Binding-site contacts:
Ligand atom CAH contacts residue GLY95 of chain 1.A at 4.0 Å.
Ligand atom NAB contacts residue PHE91 of chain 1.A at 3.7 Å.
Ligand atom CAR contacts residue THR159 of chain 1.A at 4.2 Å.
Ligand atom CAM contacts residue CYS92 of chain 1.A at 3.8 Å (hydrophobic).
Ligand atom CAJ contacts residue LEU18 of chain 1.A at 4.1 Å (hydrophobic).
Ligand atom NAB contacts residue GLU90 of chain 1.A at 2.5 Å (salt-bridge).
Ligand atom CAM contacts residue ALA39 of chain 1.A at 4.0 Å (hydrophobic).
Ligand atom CAI contacts residue GLY95 of chain 1.A at 3.7 Å.
Ligand atom OAS contacts residue PHE91 of chain 1.A at 3.5 Å.
Ligand atom OAU contacts residue GLU90 of chain 1.A at 4.1 Å.
Ligand atom CAH contacts residue LEU18 of chain 1.A at 4.0 Å (hydrophobic).
Ligand atom CAK contacts residue GLY95 of chain 1.A at 4.1 Å.
Ligand atom OAS contacts residue CYS92 of chain 1.A at 2.9 Å (h-bond).
Ligand atom CAJ contacts residue GLY95 of chain 1.A at 3.7 Å.
Ligand atom NAB contacts residue ALA39 of chain 1.A at 3.6 Å.
Ligand atom CAM contacts residue GLU90 of chain 1.A at 3.9 Å.
Ligand atom CAI contacts residue LEU18 of chain 1.A at 4.0 Å (hydrophobic).
Ligand atom CAL contacts residue PHE91 of chain 1.A at 4.2 Å (hydrophobic).
Ligand atom OAV contacts residue MET145 of chain 1.A at 3.4 Å.
Ligand atom OAV contacts residue THR159 of chain 1.A at 3.9 Å.
Ligand atom OAU contacts residue THR159 of chain 1.A at 4.0 Å.
Ligand atom NAA contacts residue PHE91 of chain 1.A at 3.8 Å.
Ligand atom NAA contacts residue CYS92 of chain 1.A at 3.1 Å (h-bond).
Ligand atom OAU contacts residue MET89 of chain 1.A at 3.7 Å.
Ligand atom OAS contacts residue LEU18 of chain 1.A at 4.0 Å.
Ligand atom OAT contacts residue LEU18 of chain 1.A at 3.8 Å.
Ligand atom CAJ contacts residue PRO93 of chain 1.A at 3.9 Å (hydrophobic).
Ligand atom OAS contacts residue GLY95 of chain 1.A at 4.2 Å.
Ligand atom CAR contacts residue MET145 of chain 1.A at 3.8 Å (hydrophobic).
Ligand atom NAB contacts residue VAL71 of chain 1.A at 4.3 Å.
Ligand atom NAB contacts residue CYS92 of chain 1.A at 3.5 Å (h-bond).
Ligand atom OAU contacts residue VAL71 of chain 1.A at 4.0 Å.
Ligand atom CAL contacts residue LEU18 of chain 1.A at 4.1 Å (hydrophobic).
Ligand atom CAE contacts residue THR99 of chain 1.A at 3.6 Å.
Ligand atom CAJ contacts residue CYS92 of chain 1.A at 3.9 Å (hydrophobic).
Ligand atom CAN contacts residue MET145 of chain 1.A at 4.0 Å (hydrophobic).
Ligand atom CAI contacts residue CYS92 of chain 1.A at 3.7 Å (hydrophobic).
Ligand atom CAQ contacts residue LEU18 of chain 1.A at 3.8 Å (hydrophobic).
Ligand atom CAL contacts residue CYS92 of chain 1.A at 3.6 Å (hydrophobic).
Ligand atom CAO contacts residue MET145 of chain 1.A at 3.7 Å (hydrophobic).

Sequence of chain 1.A:
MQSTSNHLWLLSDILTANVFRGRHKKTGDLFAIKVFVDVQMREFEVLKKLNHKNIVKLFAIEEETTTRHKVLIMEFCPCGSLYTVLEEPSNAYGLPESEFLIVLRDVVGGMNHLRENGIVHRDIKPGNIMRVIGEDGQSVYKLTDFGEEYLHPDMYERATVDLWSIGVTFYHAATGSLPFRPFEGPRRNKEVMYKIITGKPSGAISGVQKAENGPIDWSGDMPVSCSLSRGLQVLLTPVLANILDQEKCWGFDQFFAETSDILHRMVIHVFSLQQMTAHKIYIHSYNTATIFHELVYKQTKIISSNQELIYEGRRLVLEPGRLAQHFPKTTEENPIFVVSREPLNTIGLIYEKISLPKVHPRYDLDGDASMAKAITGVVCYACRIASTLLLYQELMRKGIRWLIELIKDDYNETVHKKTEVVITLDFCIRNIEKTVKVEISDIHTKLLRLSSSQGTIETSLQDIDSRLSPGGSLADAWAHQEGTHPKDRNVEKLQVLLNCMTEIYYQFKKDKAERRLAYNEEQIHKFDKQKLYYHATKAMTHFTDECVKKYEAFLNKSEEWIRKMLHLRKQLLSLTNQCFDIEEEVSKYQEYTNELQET

The protein below binds the small molecule below.
Small molecule (SMILES): CC(C)c1ccc2oc3nc(N)c(C(=O)O)cc3c(=O)c2c1